A protein and the small-molecule ligand that binds it are described below.
Small molecule (SMILES): CC(=O)N[C@@H]1[C@@H](O)[C@H](O)[C@@H](CO)O[C@H]1O

Binding-site contacts:
Ligand atom C3 contacts residue ASN52 of chain 1.B at 3.8 Å.
Ligand atom C8 contacts residue TYR19 of chain 1.B at 3.0 Å (hydrophobic).
Ligand atom O5 contacts residue ASN52 of chain 1.B at 2.6 Å (h-bond).
Ligand atom C7 contacts residue ASN52 of chain 1.B at 3.8 Å.
Ligand atom C1 contacts residue ASN52 of chain 1.B at 1.5 Å.
Ligand atom O7 contacts residue ASN52 of chain 1.B at 4.5 Å.
Ligand atom N2 contacts residue TYR19 of chain 1.B at 3.6 Å.
Ligand atom C4 contacts residue ASN52 of chain 1.B at 4.3 Å.
Ligand atom C5 contacts residue ASN52 of chain 1.B at 3.8 Å.
Ligand atom C2 contacts residue ASN52 of chain 1.B at 2.4 Å.
Ligand atom N2 contacts residue ASN52 of chain 1.B at 2.7 Å (h-bond).
Ligand atom C7 contacts residue TYR19 of chain 1.B at 4.1 Å (hydrophobic).
Ligand atom C1 contacts residue TYR19 of chain 1.B at 4.4 Å (hydrophobic).

Sequence of chain 1.B:
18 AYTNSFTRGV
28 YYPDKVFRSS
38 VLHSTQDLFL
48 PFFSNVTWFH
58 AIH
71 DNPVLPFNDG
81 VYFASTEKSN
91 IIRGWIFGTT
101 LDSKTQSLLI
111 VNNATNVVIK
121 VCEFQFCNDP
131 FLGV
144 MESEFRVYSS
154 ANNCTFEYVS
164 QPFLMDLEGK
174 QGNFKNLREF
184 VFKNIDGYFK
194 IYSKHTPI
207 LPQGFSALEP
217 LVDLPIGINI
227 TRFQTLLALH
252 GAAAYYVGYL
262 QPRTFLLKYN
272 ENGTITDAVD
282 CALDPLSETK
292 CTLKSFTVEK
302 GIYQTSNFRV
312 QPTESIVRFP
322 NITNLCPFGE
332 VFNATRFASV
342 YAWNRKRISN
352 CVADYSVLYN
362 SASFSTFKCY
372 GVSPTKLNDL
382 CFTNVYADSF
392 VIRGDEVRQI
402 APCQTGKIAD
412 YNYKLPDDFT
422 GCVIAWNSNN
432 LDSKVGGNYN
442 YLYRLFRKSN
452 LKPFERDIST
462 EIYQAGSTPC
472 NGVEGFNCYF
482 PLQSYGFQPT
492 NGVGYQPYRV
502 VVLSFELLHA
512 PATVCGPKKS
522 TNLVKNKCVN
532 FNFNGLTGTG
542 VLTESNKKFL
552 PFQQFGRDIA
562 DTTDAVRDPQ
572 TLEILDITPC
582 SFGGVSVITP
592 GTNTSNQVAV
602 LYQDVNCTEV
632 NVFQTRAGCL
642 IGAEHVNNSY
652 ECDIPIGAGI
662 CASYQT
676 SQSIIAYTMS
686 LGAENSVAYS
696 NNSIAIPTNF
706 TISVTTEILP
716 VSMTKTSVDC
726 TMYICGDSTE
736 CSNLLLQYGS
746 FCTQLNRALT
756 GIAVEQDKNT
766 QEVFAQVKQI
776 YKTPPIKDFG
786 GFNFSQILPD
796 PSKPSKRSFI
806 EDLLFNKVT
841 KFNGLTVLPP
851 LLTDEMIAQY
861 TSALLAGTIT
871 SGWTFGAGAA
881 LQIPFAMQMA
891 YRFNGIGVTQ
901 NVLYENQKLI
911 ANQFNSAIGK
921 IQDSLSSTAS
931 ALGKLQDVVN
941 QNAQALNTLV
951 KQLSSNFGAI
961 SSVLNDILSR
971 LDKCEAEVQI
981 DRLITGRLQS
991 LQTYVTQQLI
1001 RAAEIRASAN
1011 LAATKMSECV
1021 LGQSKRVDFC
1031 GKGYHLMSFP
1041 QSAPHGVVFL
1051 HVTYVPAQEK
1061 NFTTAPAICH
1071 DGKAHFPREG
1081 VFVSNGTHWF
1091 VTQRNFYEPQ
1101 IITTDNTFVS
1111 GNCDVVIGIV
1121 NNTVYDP